This protein binds this small molecule.
Small molecule (SMILES): OC[C@H]1O[C@@H](O[C@@H]2[C@@H](O)[C@H](O[C@@H]3[C@@H](O)[C@H](O[C@@H]4[C@@H](O)[C@H](O[C@@H]5[C@@H](O)[C@H](O[C@@H]6[C@@H](O)[C@H](O)O[C@H](CO)[C@H]6O)O[C@H](CO)[C@H]5O)O[C@H](CO)[C@H]4O)O[C@H](CO)[C@H]3O)O[C@H](CO)[C@H]2O)[C@H](O)[C@@H](O)[C@@H]1O

Binding-site contacts:
Ligand atom C6 contacts residue LEU43 of chain 1.B at 4.0 Å (hydrophobic).
Ligand atom O6 contacts residue LEU29 of chain 1.B at 3.6 Å.
Ligand atom C5 contacts residue ASP51 of chain 1.B at 4.2 Å.
Ligand atom C6 contacts residue TRP78 of chain 1.B at 3.6 Å (hydrophobic).
Ligand atom O4 contacts residue TRP78 of chain 1.B at 4.0 Å.
Ligand atom O6 contacts residue ALA31 of chain 1.B at 3.6 Å.
Ligand atom O4 contacts residue LEU43 of chain 1.B at 4.2 Å.
Ligand atom C4 contacts residue ASP51 of chain 1.B at 3.4 Å.
Ligand atom C4 contacts residue TRP78 of chain 1.B at 4.1 Å (hydrophobic).
Ligand atom O4 contacts residue LEU29 of chain 1.B at 4.5 Å.
Ligand atom C5 contacts residue PHE80 of chain 1.B at 4.2 Å (hydrophobic).
Ligand atom C6 contacts residue ARG89 of chain 1.B at 3.9 Å.
Ligand atom C6 contacts residue PHE80 of chain 1.B at 3.6 Å (hydrophobic).
Ligand atom O5 contacts residue PHE80 of chain 1.B at 4.4 Å.
Ligand atom O6 contacts residue PHE80 of chain 1.B at 3.8 Å.
Ligand atom C6 contacts residue ASP51 of chain 1.B at 3.5 Å.
Ligand atom O6 contacts residue ASP51 of chain 1.B at 2.6 Å (salt-bridge).
Ligand atom O6 contacts residue ARG89 of chain 1.B at 3.1 Å (salt-bridge).
Ligand atom O6 contacts residue LEU43 of chain 1.B at 3.7 Å.
Ligand atom C6 contacts residue LEU29 of chain 1.B at 3.6 Å (hydrophobic).
Ligand atom C5 contacts residue TRP78 of chain 1.B at 4.5 Å (hydrophobic).
Ligand atom O4 contacts residue ASP51 of chain 1.B at 2.6 Å (salt-bridge).
Ligand atom O4 contacts residue PHE80 of chain 1.B at 3.5 Å.

Sequence of chain 1.B:
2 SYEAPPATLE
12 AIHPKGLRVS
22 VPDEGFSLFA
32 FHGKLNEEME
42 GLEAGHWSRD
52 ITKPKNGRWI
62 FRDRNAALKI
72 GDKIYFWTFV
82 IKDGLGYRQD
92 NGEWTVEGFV